Sequence of chain 2.A:
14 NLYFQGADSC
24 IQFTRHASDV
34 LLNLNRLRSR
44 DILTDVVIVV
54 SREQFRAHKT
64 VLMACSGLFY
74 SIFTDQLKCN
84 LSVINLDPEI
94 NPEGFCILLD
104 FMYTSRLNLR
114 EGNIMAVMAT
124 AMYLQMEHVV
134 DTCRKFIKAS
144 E

This protein binds this small molecule.
Small molecule (SMILES): O=C(NCc1ccccn1)c1csc(Nc2ccccc2Cl)n1

Binding-site contacts:
Ligand atom CL contacts residue SER69 of chain 1.A at 3.6 Å.
Ligand atom C contacts residue TYR73 of chain 1.A at 3.4 Å (hydrophobic).
Ligand atom N contacts residue TYR73 of chain 1.A at 3.5 Å.
Ligand atom C13 contacts residue GLY70 of chain 1.A at 3.5 Å.
Ligand atom C1 contacts residue ASN36 of chain 2.A at 4.1 Å.
Ligand atom CL contacts residue ASN36 of chain 2.A at 3.5 Å.
Ligand atom C9 contacts residue TYR73 of chain 1.A at 3.6 Å (hydrophobic).
Ligand atom S contacts residue TYR73 of chain 1.A at 3.6 Å.
Ligand atom CL contacts residue MET66 of chain 1.A at 3.6 Å.
Ligand atom C2 contacts residue TYR73 of chain 1.A at 3.7 Å (hydrophobic).
Ligand atom O contacts residue TYR73 of chain 1.A at 4.0 Å.
Ligand atom C9 contacts residue ARG39 of chain 2.A at 4.0 Å.
Ligand atom C4 contacts residue TYR73 of chain 1.A at 4.0 Å (hydrophobic).
Ligand atom C11 contacts residue SER69 of chain 1.A at 4.0 Å.
Ligand atom N1 contacts residue TYR73 of chain 1.A at 3.7 Å.
Ligand atom S contacts residue ALA67 of chain 1.A at 4.1 Å.
Ligand atom C1 contacts residue TYR73 of chain 1.A at 3.5 Å (hydrophobic).
Ligand atom C10 contacts residue ASN36 of chain 2.A at 4.2 Å.
Ligand atom C10 contacts residue TYR73 of chain 1.A at 4.2 Å (hydrophobic).
Ligand atom N3 contacts residue MET66 of chain 1.A at 2.9 Å (h-bond).
Ligand atom C10 contacts residue MET66 of chain 1.A at 3.8 Å (hydrophobic).
Ligand atom C contacts residue MET66 of chain 1.A at 3.4 Å (hydrophobic).
Ligand atom N3 contacts residue ASN36 of chain 2.A at 3.6 Å (h-bond).
Ligand atom C2 contacts residue ARG39 of chain 2.A at 4.0 Å.
Ligand atom CL contacts residue CYS68 of chain 1.A at 3.3 Å.
Ligand atom C14 contacts residue GLY70 of chain 1.A at 4.1 Å.
Ligand atom C11 contacts residue GLY70 of chain 1.A at 3.8 Å.
Ligand atom C9 contacts residue ASN36 of chain 2.A at 3.8 Å.
Ligand atom C15 contacts residue TYR73 of chain 1.A at 3.8 Å (hydrophobic).
Ligand atom C12 contacts residue SER69 of chain 1.A at 4.1 Å.
Ligand atom O contacts residue ARG39 of chain 2.A at 3.3 Å.
Ligand atom S contacts residue MET66 of chain 1.A at 3.3 Å (h-bond).
Ligand atom C11 contacts residue MET66 of chain 1.A at 4.1 Å (hydrophobic).
Ligand atom S contacts residue LEU40 of chain 2.A at 3.9 Å.
Ligand atom C12 contacts residue GLY70 of chain 1.A at 3.4 Å.
Ligand atom N3 contacts residue TYR73 of chain 1.A at 3.9 Å.
Ligand atom CL contacts residue ALA67 of chain 1.A at 3.4 Å.
Ligand atom C9 contacts residue LEU40 of chain 2.A at 3.8 Å (hydrophobic).
Ligand atom C contacts residue ASN36 of chain 2.A at 3.9 Å.
Ligand atom S contacts residue ASN36 of chain 2.A at 3.8 Å.

Sequence of chain 1.A:
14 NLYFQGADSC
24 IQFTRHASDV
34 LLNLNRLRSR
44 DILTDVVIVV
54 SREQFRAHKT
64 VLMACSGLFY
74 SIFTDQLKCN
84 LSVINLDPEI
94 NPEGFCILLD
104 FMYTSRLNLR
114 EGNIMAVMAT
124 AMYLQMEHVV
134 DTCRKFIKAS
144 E